Sequence of chain 1.A:
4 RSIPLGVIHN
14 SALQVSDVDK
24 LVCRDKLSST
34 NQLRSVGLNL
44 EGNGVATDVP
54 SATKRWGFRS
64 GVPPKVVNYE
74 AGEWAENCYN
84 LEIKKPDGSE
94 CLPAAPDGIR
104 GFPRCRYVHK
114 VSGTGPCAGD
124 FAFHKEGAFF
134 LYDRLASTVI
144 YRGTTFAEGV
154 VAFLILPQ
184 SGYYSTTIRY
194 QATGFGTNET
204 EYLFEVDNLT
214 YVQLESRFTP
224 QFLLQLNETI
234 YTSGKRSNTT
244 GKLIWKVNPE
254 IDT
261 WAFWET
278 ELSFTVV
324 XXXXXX

This small molecule binds to this protein.
Small molecule (SMILES): CC(=O)N[C@@H]1[C@@H](O)[C@H](O)[C@@H](CO)O[C@H]1O

Binding-site contacts:
Ligand atom C6 contacts residue TYR234 of chain 1.A at 3.9 Å (hydrophobic).
Ligand atom C7 contacts residue LEU227 of chain 1.A at 3.9 Å (hydrophobic).
Ligand atom C8 contacts residue THR190 of chain 1.A at 3.4 Å.
Ligand atom O5 contacts residue GLU231 of chain 1.A at 4.4 Å.
Ligand atom O5 contacts residue ASN230 of chain 1.A at 2.4 Å (h-bond).
Ligand atom C5 contacts residue TYR234 of chain 1.A at 3.8 Å (hydrophobic).
Ligand atom C8 contacts residue LEU227 of chain 1.A at 3.9 Å (hydrophobic).
Ligand atom C3 contacts residue ASN230 of chain 1.A at 3.8 Å.
Ligand atom O7 contacts residue LEU227 of chain 1.A at 3.5 Å.
Ligand atom C7 contacts residue ASN230 of chain 1.A at 3.6 Å.
Ligand atom O7 contacts residue ASN230 of chain 1.A at 3.9 Å.
Ligand atom C2 contacts residue ASN230 of chain 1.A at 2.5 Å.
Ligand atom C5 contacts residue ASN230 of chain 1.A at 3.7 Å.
Ligand atom C1 contacts residue TYR234 of chain 1.A at 3.8 Å (hydrophobic).
Ligand atom C4 contacts residue ASN230 of chain 1.A at 4.2 Å.
Ligand atom N2 contacts residue ASN230 of chain 1.A at 2.9 Å (h-bond).
Ligand atom O5 contacts residue TYR234 of chain 1.A at 3.6 Å.
Ligand atom O7 contacts residue THR189 of chain 1.A at 4.1 Å.
Ligand atom C1 contacts residue ASN230 of chain 1.A at 1.4 Å.